The small molecule below binds the protein below.
Small molecule (SMILES): CN1CCN(CCCN2c3ccccc3Sc3ccc(C(F)(F)F)cc32)CC1

Sequence of chain 1.F:
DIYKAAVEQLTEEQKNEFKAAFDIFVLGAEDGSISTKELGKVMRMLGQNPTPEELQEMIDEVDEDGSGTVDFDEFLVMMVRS

Sequence of chain 1.E:
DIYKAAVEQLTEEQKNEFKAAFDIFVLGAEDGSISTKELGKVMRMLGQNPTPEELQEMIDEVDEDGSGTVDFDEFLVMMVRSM

Binding-site contacts:
Ligand atom C8 contacts residue LEU48 of chain 1.E at 3.9 Å (hydrophobic).
Ligand atom C7 contacts residue TFP1 of chain 1.U at 4.0 Å.
Ligand atom C12 contacts residue TFP1 of chain 1.U at 3.8 Å.
Ligand atom C4 contacts residue TFP1 of chain 1.U at 3.7 Å.
Ligand atom C13 contacts residue GLU19 of chain 1.F at 4.1 Å.
Ligand atom C13 contacts residue TFP1 of chain 1.U at 3.7 Å.
Ligand atom C1 contacts residue MET60 of chain 1.E at 3.9 Å (hydrophobic).
Ligand atom C8 contacts residue GLN50 of chain 1.E at 3.5 Å.
Ligand atom C7 contacts residue GLN50 of chain 1.E at 3.9 Å.
Ligand atom C9 contacts residue GLU19 of chain 1.F at 3.9 Å.
Ligand atom C9 contacts residue GLN50 of chain 1.E at 3.4 Å.
Ligand atom C19 contacts residue MET60 of chain 1.E at 3.8 Å (hydrophobic).
Ligand atom F2 contacts residue MET60 of chain 1.E at 3.6 Å.
Ligand atom F1 contacts residue TFP1 of chain 1.U at 3.5 Å.
Ligand atom F1 contacts residue MET80 of chain 1.E at 3.6 Å.
Ligand atom C14 contacts residue GLU19 of chain 1.F at 3.6 Å.
Ligand atom F3 contacts residue MET80 of chain 1.E at 3.2 Å.
Ligand atom C16 contacts residue GLU15 of chain 1.F at 4.1 Å.
Ligand atom C3 contacts residue MET45 of chain 1.E at 3.6 Å (hydrophobic).
Ligand atom S contacts residue LEU48 of chain 1.E at 4.0 Å.
Ligand atom C2 contacts residue TFP1 of chain 1.U at 4.1 Å.
Ligand atom C9 contacts residue ALA23 of chain 1.F at 3.7 Å (hydrophobic).
Ligand atom C4 contacts residue MET45 of chain 1.E at 3.7 Å (hydrophobic).
Ligand atom C5 contacts residue TFP1 of chain 1.U at 4.0 Å.
Ligand atom N2 contacts residue GLU19 of chain 1.F at 3.4 Å (salt-bridge).
Ligand atom C16 contacts residue GLU19 of chain 1.F at 3.7 Å.
Ligand atom C10 contacts residue GLU19 of chain 1.F at 3.8 Å.
Ligand atom N1 contacts residue TFP1 of chain 1.U at 3.5 Å.
Ligand atom C11 contacts residue TFP1 of chain 1.U at 3.6 Å.
Ligand atom F1 contacts residue SER84 of chain 1.E at 3.8 Å.
Ligand atom S contacts residue TFP1 of chain 1.U at 4.0 Å.
Ligand atom F2 contacts residue MET80 of chain 1.E at 3.8 Å.
Ligand atom S contacts residue GLN50 of chain 1.E at 3.9 Å.
Ligand atom C6 contacts residue TFP1 of chain 1.U at 3.9 Å.
Ligand atom C20 contacts residue GLU56 of chain 1.E at 3.4 Å.
Ligand atom C15 contacts residue GLU19 of chain 1.F at 3.1 Å.
Ligand atom S contacts residue MET45 of chain 1.E at 3.4 Å.
Ligand atom C18 contacts residue MET60 of chain 1.E at 3.9 Å (hydrophobic).
Ligand atom C3 contacts residue TFP1 of chain 1.U at 3.7 Å.
Ligand atom C10 contacts residue PHE20 of chain 1.F at 3.6 Å (hydrophobic).